Sequence of chain 1.A:
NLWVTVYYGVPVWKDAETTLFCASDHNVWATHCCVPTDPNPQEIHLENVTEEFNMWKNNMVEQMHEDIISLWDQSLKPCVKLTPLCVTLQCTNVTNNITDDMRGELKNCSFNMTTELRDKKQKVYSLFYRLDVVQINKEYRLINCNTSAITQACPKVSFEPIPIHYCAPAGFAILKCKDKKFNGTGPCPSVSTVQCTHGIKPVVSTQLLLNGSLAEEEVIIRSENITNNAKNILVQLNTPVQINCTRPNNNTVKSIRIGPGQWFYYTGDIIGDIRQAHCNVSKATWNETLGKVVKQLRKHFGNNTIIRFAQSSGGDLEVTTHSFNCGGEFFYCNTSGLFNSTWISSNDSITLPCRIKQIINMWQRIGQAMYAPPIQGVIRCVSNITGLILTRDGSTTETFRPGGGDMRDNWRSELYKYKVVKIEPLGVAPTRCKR

The small molecule below binds the protein below.
Small molecule (SMILES): CC(=O)N[C@H]1[C@H](O[C@H]2[C@H](O)[C@@H](NC(C)=O)CO[C@@H]2CO)O[C@H](CO)[C@@H](O)[C@@H]1O

Binding-site contacts:
Ligand atom O5 contacts residue ASN328 of chain 1.A at 2.5 Å (h-bond).
Ligand atom C4 contacts residue ASN328 of chain 1.A at 4.3 Å.
Ligand atom C8 contacts residue HIS326 of chain 1.A at 4.0 Å.
Ligand atom C1 contacts residue HIS326 of chain 1.A at 4.2 Å.
Ligand atom N2 contacts residue ASN328 of chain 1.A at 2.9 Å (h-bond).
Ligand atom C8 contacts residue ARG439 of chain 1.A at 3.4 Å.
Ligand atom O7 contacts residue ASN292 of chain 1.A at 4.5 Å.
Ligand atom O3 contacts residue HIS326 of chain 1.A at 4.5 Å.
Ligand atom C7 contacts residue HIS326 of chain 1.A at 3.9 Å.
Ligand atom N2 contacts residue HIS326 of chain 1.A at 3.1 Å (h-bond).
Ligand atom O7 contacts residue ASN328 of chain 1.A at 3.7 Å.
Ligand atom C8 contacts residue ASN292 of chain 1.A at 3.6 Å.
Ligand atom C7 contacts residue ARG439 of chain 1.A at 3.6 Å.
Ligand atom C7 contacts residue ASN328 of chain 1.A at 3.5 Å.
Ligand atom C3 contacts residue ASN328 of chain 1.A at 3.9 Å.
Ligand atom O7 contacts residue ARG439 of chain 1.A at 3.1 Å (salt-bridge).
Ligand atom C1 contacts residue ASN328 of chain 1.A at 1.5 Å.
Ligand atom C3 contacts residue HIS326 of chain 1.A at 3.9 Å.
Ligand atom C8 contacts residue THR294 of chain 1.A at 3.5 Å.
Ligand atom O7 contacts residue ARG323 of chain 1.A at 4.5 Å.
Ligand atom C5 contacts residue ASN328 of chain 1.A at 3.8 Å.
Ligand atom C2 contacts residue HIS326 of chain 1.A at 3.9 Å.
Ligand atom C8 contacts residue ASN328 of chain 1.A at 4.5 Å.
Ligand atom C2 contacts residue ASN328 of chain 1.A at 2.5 Å.